The small molecule below binds the protein below.
Small molecule (SMILES): CC(C)(C)CN1C(=O)[C@@H](CC(=O)N[C@@H](CC(=O)O)C(=O)O)O[C@H](c2cccc3ccccc23)c2cc(Cl)ccc21

Binding-site contacts:
Ligand atom O65 contacts residue SER21 of chain 1.B at 3.2 Å (h-bond).
Ligand atom C27 contacts residue PHE258 of chain 1.B at 3.2 Å (hydrophobic).
Ligand atom O58 contacts residue TYR43 of chain 1.B at 3.6 Å.
Ligand atom C21 contacts residue VAL149 of chain 1.B at 3.8 Å (hydrophobic).
Ligand atom C15 contacts residue LEU181 of chain 1.B at 3.6 Å (hydrophobic).
Ligand atom O66 contacts residue SER23 of chain 1.B at 3.1 Å (h-bond).
Ligand atom C30 contacts residue GLY178 of chain 1.B at 3.8 Å.
Ligand atom O65 contacts residue ARG22 of chain 1.B at 3.1 Å (salt-bridge).
Ligand atom C9 contacts residue TYR43 of chain 1.B at 3.3 Å (hydrophobic).
Ligand atom C14 contacts residue PHE24 of chain 1.B at 3.6 Å (hydrophobic).
Ligand atom C27 contacts residue PHE24 of chain 1.B at 3.9 Å (hydrophobic).
Ligand atom O58 contacts residue PHE24 of chain 1.B at 3.9 Å.
Ligand atom C17 contacts residue LEU181 of chain 1.B at 3.7 Å (hydrophobic).
Ligand atom O64 contacts residue ARG188 of chain 1.B at 3.7 Å.
Ligand atom C30 contacts residue GLY150 of chain 1.B at 3.1 Å.
Ligand atom C24 contacts residue VAL149 of chain 1.B at 3.8 Å (hydrophobic).
Ligand atom O66 contacts residue ARG22 of chain 1.B at 3.9 Å.
Ligand atom O65 contacts residue TYR43 of chain 1.B at 3.9 Å.
Ligand atom C32 contacts residue LEU181 of chain 1.B at 3.9 Å (hydrophobic).
Ligand atom O6 contacts residue PHE24 of chain 1.B at 3.6 Å.
Ligand atom C16 contacts residue LEU153 of chain 1.B at 3.7 Å (hydrophobic).
Ligand atom C15 contacts residue LEU153 of chain 1.B at 3.9 Å (hydrophobic).
Ligand atom C60 contacts residue ARG22 of chain 1.B at 3.9 Å.
Ligand atom C11 contacts residue PHE24 of chain 1.B at 3.8 Å (hydrophobic).
Ligand atom C5 contacts residue PHE24 of chain 1.B at 3.8 Å (hydrophobic).
Ligand atom C29 contacts residue GLY150 of chain 1.B at 3.9 Å.
Ligand atom C33 contacts residue LEU181 of chain 1.B at 3.5 Å (hydrophobic).
Ligand atom C31 contacts residue GLY150 of chain 1.B at 3.7 Å.
Ligand atom O66 contacts residue PHE24 of chain 1.B at 3.4 Å (h-bond).
Ligand atom C28 contacts residue PHE24 of chain 1.B at 3.4 Å (hydrophobic).
Ligand atom C25 contacts residue GLN182 of chain 1.B at 3.3 Å.
Ligand atom C31 contacts residue ALA146 of chain 1.B at 3.9 Å (hydrophobic).
Ligand atom C20 contacts residue VAL149 of chain 1.B at 3.7 Å (hydrophobic).
Ligand atom C20 contacts residue TYR43 of chain 1.B at 3.8 Å (hydrophobic).
Ligand atom C28 contacts residue PRO262 of chain 1.B at 3.9 Å (hydrophobic).
Ligand atom C7 contacts residue LEU181 of chain 1.B at 3.8 Å (hydrophobic).
Ligand atom C21 contacts residue LEU153 of chain 1.B at 3.9 Å (hydrophobic).
Ligand atom C9 contacts residue LEU46 of chain 1.B at 3.9 Å (hydrophobic).
Ligand atom C31 contacts residue GLY178 of chain 1.B at 3.6 Å.
Ligand atom C8 contacts residue TYR43 of chain 1.B at 3.7 Å (hydrophobic).

Sequence of chain 1.B:
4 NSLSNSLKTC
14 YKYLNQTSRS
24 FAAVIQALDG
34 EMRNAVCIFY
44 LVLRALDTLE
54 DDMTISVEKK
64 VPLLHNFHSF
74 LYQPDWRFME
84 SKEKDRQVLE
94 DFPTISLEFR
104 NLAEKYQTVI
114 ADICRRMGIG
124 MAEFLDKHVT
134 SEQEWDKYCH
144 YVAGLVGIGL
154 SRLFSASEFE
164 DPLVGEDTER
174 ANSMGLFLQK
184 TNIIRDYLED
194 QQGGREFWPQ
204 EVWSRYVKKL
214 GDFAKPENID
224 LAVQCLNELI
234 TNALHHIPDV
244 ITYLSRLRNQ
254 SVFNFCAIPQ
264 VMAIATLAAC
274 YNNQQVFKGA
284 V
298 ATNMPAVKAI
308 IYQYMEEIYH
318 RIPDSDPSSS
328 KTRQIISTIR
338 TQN